Binding-site contacts:
Ligand atom C9 contacts residue ALA279 of chain 1.A at 4.0 Å (hydrophobic).
Ligand atom C7 contacts residue HEM1 of chain 1.I at 4.4 Å.
Ligand atom C10 contacts residue THR283 of chain 1.A at 3.7 Å.
Ligand atom C1 contacts residue PHE96 of chain 1.A at 4.5 Å (hydrophobic).
Ligand atom N2 contacts residue ALA279 of chain 1.A at 3.6 Å.
Ligand atom N1 contacts residue ASN275 of chain 1.A at 3.8 Å.
Ligand atom C5 contacts residue PHE85 of chain 1.A at 3.9 Å (hydrophobic).
Ligand atom C3 contacts residue PHE85 of chain 1.A at 3.9 Å (hydrophobic).
Ligand atom C9 contacts residue HEM1 of chain 1.I at 3.7 Å.
Ligand atom C8 contacts residue HEM1 of chain 1.I at 3.5 Å.
Ligand atom C5 contacts residue PHE278 of chain 1.A at 3.9 Å (hydrophobic).
Ligand atom C8 contacts residue LEU348 of chain 1.A at 4.0 Å (hydrophobic).
Ligand atom C7 contacts residue ALA95 of chain 1.A at 4.5 Å (hydrophobic).
Ligand atom N2 contacts residue THR283 of chain 1.A at 4.4 Å.
Ligand atom C4 contacts residue PHE96 of chain 1.A at 4.0 Å (hydrophobic).
Ligand atom C9 contacts residue THR283 of chain 1.A at 4.4 Å.
Ligand atom C10 contacts residue PHE187 of chain 1.A at 4.1 Å (hydrophobic).
Ligand atom C3 contacts residue PHE96 of chain 1.A at 4.0 Å (hydrophobic).
Ligand atom C2 contacts residue ALA279 of chain 1.A at 4.2 Å (hydrophobic).
Ligand atom C1 contacts residue ASN275 of chain 1.A at 3.9 Å.
Ligand atom C5 contacts residue PHE89 of chain 1.A at 4.2 Å (hydrophobic).
Ligand atom C2 contacts residue PHE96 of chain 1.A at 4.4 Å (hydrophobic).
Ligand atom C4 contacts residue PHE278 of chain 1.A at 4.4 Å (hydrophobic).
Ligand atom N1 contacts residue PHE96 of chain 1.A at 4.2 Å.
Ligand atom C4 contacts residue PHE85 of chain 1.A at 3.3 Å (hydrophobic).
Ligand atom C9 contacts residue LEU344 of chain 1.A at 4.5 Å (hydrophobic).
Ligand atom C1 contacts residue ALA279 of chain 1.A at 4.1 Å (hydrophobic).
Ligand atom N1 contacts residue PHE89 of chain 1.A at 4.2 Å.
Ligand atom C5 contacts residue PHE96 of chain 1.A at 4.0 Å (hydrophobic).
Ligand atom C6 contacts residue ALA279 of chain 1.A at 3.6 Å (hydrophobic).
Ligand atom C10 contacts residue ALA279 of chain 1.A at 4.0 Å (hydrophobic).
Ligand atom C1 contacts residue PHE278 of chain 1.A at 4.3 Å (hydrophobic).
Ligand atom N1 contacts residue PHE278 of chain 1.A at 3.8 Å.
Ligand atom C7 contacts residue LEU348 of chain 1.A at 3.8 Å (hydrophobic).

Sequence of chain 1.A:
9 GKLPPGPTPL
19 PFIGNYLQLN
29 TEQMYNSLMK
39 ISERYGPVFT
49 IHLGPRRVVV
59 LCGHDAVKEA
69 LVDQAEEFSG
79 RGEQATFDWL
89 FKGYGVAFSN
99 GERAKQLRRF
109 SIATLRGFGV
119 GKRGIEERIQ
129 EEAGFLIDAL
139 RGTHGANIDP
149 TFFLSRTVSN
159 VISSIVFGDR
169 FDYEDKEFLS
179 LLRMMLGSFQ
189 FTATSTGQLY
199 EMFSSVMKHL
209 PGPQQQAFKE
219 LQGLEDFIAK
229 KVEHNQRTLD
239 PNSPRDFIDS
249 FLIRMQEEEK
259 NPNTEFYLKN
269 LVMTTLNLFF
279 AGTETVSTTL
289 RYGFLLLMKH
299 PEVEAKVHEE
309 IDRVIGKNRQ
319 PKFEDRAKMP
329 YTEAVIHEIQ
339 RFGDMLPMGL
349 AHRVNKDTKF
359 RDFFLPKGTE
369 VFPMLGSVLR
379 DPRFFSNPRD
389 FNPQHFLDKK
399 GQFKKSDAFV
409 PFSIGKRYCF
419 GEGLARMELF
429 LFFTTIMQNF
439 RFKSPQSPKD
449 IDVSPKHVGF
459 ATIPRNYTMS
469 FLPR

The small molecule below binds the protein below.
Small molecule (SMILES): CN1CCC[C@H]1c1cccnc1